Binding-site contacts:
Ligand atom N01 contacts residue GLU324 of chain 1.B at 2.8 Å (salt-bridge).
Ligand atom C06 contacts residue PRO297 of chain 1.B at 3.7 Å (hydrophobic).
Ligand atom C07 contacts residue PHE316 of chain 1.B at 3.6 Å (hydrophobic).
Ligand atom C12 contacts residue VAL299 of chain 1.B at 3.6 Å (hydrophobic).
Ligand atom C11 contacts residue VAL299 of chain 1.B at 3.6 Å (hydrophobic).
Ligand atom C13 contacts residue VAL299 of chain 1.B at 3.6 Å (hydrophobic).
Ligand atom N20 contacts residue TYR438 of chain 1.B at 3.7 Å.
Ligand atom N20 contacts residue HEM1 of chain 1.K at 3.8 Å.
Ligand atom C21 contacts residue TYR438 of chain 1.B at 3.8 Å (hydrophobic).
Ligand atom C13 contacts residue HEM1 of chain 1.K at 3.4 Å.
Ligand atom C02 contacts residue TRP319 of chain 1.B at 3.7 Å (hydrophobic).
Ligand atom N02 contacts residue TYR320 of chain 1.B at 3.6 Å.
Ligand atom C19 contacts residue HEM1 of chain 1.K at 3.8 Å.
Ligand atom C02 contacts residue GLU324 of chain 1.B at 3.5 Å.
Ligand atom C07 contacts residue HEM1 of chain 1.K at 3.4 Å.
Ligand atom C08 contacts residue GLU324 of chain 1.B at 3.6 Å.
Ligand atom C07 contacts residue GLY318 of chain 1.B at 3.7 Å.
Ligand atom C04 contacts residue PRO297 of chain 1.B at 3.8 Å (hydrophobic).
Ligand atom C09 contacts residue GLU324 of chain 1.B at 3.5 Å.
Ligand atom C17 contacts residue ASN301 of chain 1.B at 3.3 Å.
Ligand atom C05 contacts residue VAL299 of chain 1.B at 3.7 Å (hydrophobic).
Ligand atom C14 contacts residue HEM1 of chain 1.K at 3.3 Å.
Ligand atom C17 contacts residue VAL299 of chain 1.B at 3.7 Å (hydrophobic).
Ligand atom C09 contacts residue HEM1 of chain 1.K at 3.4 Å.
Ligand atom C12 contacts residue HEM1 of chain 1.K at 3.7 Å.
Ligand atom C07 contacts residue PRO297 of chain 1.B at 3.8 Å (hydrophobic).
Ligand atom N02 contacts residue HEM1 of chain 1.K at 3.4 Å.
Ligand atom C14 contacts residue VAL299 of chain 1.B at 3.6 Å (hydrophobic).
Ligand atom N02 contacts residue TRP319 of chain 1.B at 2.8 Å (h-bond).
Ligand atom C16 contacts residue HEM1 of chain 1.K at 3.8 Å.
Ligand atom N02 contacts residue GLU324 of chain 1.B at 2.7 Å (salt-bridge).
Ligand atom C06 contacts residue GLU324 of chain 1.B at 3.6 Å.
Ligand atom C16 contacts residue VAL299 of chain 1.B at 3.6 Å (hydrophobic).
Ligand atom N01 contacts residue PRO297 of chain 1.B at 3.7 Å.
Ligand atom C15 contacts residue VAL299 of chain 1.B at 3.6 Å (hydrophobic).
Ligand atom C08 contacts residue VAL299 of chain 1.B at 3.9 Å (hydrophobic).
Ligand atom C11 contacts residue HEM1 of chain 1.K at 3.7 Å.
Ligand atom C02 contacts residue HEM1 of chain 1.K at 3.7 Å.
Ligand atom C03 contacts residue HEM1 of chain 1.K at 3.3 Å.
Ligand atom C02 contacts residue PRO297 of chain 1.B at 3.8 Å (hydrophobic).

This small molecule binds to this protein.
Small molecule (SMILES): CNCCN(C)c1cccc(CCc2cc(C)cc(N)n2)c1

Sequence of chain 1.B:
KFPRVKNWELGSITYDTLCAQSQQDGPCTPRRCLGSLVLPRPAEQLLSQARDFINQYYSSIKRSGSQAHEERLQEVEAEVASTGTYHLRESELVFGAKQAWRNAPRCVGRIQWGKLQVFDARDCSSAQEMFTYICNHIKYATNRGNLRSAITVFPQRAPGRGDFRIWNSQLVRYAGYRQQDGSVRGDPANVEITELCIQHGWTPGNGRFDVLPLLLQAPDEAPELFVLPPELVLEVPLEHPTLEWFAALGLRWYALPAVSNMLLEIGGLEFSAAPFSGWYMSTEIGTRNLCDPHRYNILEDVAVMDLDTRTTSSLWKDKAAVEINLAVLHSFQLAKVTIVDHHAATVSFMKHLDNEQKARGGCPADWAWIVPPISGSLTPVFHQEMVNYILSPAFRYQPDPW